Sequence of chain 1.A:
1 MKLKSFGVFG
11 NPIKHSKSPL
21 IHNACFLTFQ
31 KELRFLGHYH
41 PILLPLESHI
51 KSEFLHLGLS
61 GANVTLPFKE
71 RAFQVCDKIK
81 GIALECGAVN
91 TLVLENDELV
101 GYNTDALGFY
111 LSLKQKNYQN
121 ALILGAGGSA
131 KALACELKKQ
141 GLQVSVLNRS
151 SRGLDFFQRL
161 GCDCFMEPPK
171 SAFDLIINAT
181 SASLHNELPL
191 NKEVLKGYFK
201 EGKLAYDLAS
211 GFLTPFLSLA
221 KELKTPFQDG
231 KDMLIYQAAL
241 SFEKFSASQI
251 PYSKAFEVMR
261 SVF

The protein below binds the small molecule below.
Small molecule (SMILES): O=C(O)C1=C[C@@H](O)[C@@H](O)[C@H](O)C1

Binding-site contacts:
Ligand atom C6 contacts residue VAL64 of chain 1.A at 4.0 Å (hydrophobic).
Ligand atom O12 contacts residue VAL64 of chain 1.A at 4.2 Å.
Ligand atom C1 contacts residue LEU234 of chain 1.A at 4.3 Å (hydrophobic).
Ligand atom O7 contacts residue GLN237 of chain 1.A at 2.8 Å (h-bond).
Ligand atom C10 contacts residue THR65 of chain 1.A at 3.7 Å.
Ligand atom O12 contacts residue LYS69 of chain 1.A at 3.3 Å (salt-bridge).
Ligand atom O2 contacts residue SER16 of chain 1.A at 2.5 Å (h-bond).
Ligand atom C9 contacts residue THR65 of chain 1.A at 4.0 Å.
Ligand atom C4 contacts residue GLN237 of chain 1.A at 4.4 Å.
Ligand atom O12 contacts residue ASN90 of chain 1.A at 2.9 Å (h-bond).
Ligand atom O7 contacts residue ASN63 of chain 1.A at 3.2 Å (h-bond).
Ligand atom C5 contacts residue VAL8 of chain 1.A at 4.3 Å (hydrophobic).
Ligand atom C4 contacts residue SER18 of chain 1.A at 4.0 Å.
Ligand atom C5 contacts residue SER18 of chain 1.A at 3.7 Å.
Ligand atom C1 contacts residue SER18 of chain 1.A at 3.6 Å.
Ligand atom C8 contacts residue ASN90 of chain 1.A at 3.8 Å.
Ligand atom C6 contacts residue GLN237 of chain 1.A at 3.7 Å.
Ligand atom O11 contacts residue LYS69 of chain 1.A at 2.8 Å (salt-bridge).
Ligand atom O11 contacts residue THR65 of chain 1.A at 3.2 Å (h-bond).
Ligand atom C1 contacts residue THR65 of chain 1.A at 4.3 Å.
Ligand atom C9 contacts residue LYS69 of chain 1.A at 3.9 Å.
Ligand atom C6 contacts residue ASN63 of chain 1.A at 4.2 Å.
Ligand atom O12 contacts residue GLN237 of chain 1.A at 3.7 Å.
Ligand atom C8 contacts residue GLN237 of chain 1.A at 3.4 Å.
Ligand atom C10 contacts residue LEU234 of chain 1.A at 4.4 Å (hydrophobic).
Ligand atom O7 contacts residue VAL64 of chain 1.A at 4.3 Å.
Ligand atom C4 contacts residue LEU234 of chain 1.A at 4.2 Å (hydrophobic).
Ligand atom C4 contacts residue THR65 of chain 1.A at 3.9 Å.
Ligand atom O2 contacts residue SER18 of chain 1.A at 2.8 Å (h-bond).
Ligand atom O7 contacts residue ASN90 of chain 1.A at 3.4 Å (h-bond).
Ligand atom C8 contacts residue ASP105 of chain 1.A at 3.6 Å.
Ligand atom C9 contacts residue ASP105 of chain 1.A at 4.2 Å.
Ligand atom C8 contacts residue LYS69 of chain 1.A at 4.2 Å.
Ligand atom O2 contacts residue VAL8 of chain 1.A at 4.0 Å.
Ligand atom O3 contacts residue SER16 of chain 1.A at 3.5 Å (h-bond).
Ligand atom C5 contacts residue ASN63 of chain 1.A at 4.3 Å.
Ligand atom C5 contacts residue GLN237 of chain 1.A at 3.7 Å.
Ligand atom C1 contacts residue SER16 of chain 1.A at 3.4 Å.
Ligand atom O12 contacts residue ASP105 of chain 1.A at 2.6 Å (salt-bridge).
Ligand atom C6 contacts residue ASN90 of chain 1.A at 4.1 Å.